This protein binds this small molecule.
Small molecule (SMILES): COC(=O)NCCCCCC(=O)N[C@@H]1O[C@H](CO)[C@H](O)[C@H](O)[C@H]1O

Sequence of chain 1.B:
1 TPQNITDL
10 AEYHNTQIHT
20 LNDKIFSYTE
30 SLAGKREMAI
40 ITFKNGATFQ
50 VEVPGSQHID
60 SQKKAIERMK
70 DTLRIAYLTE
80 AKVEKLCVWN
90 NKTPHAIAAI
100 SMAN

Binding-site contacts:
Ligand atom C6 contacts residue GLN61 of chain 1.B at 4.0 Å.
Ligand atom C5 contacts residue GLN56 of chain 1.B at 4.3 Å.
Ligand atom O2 contacts residue ASN90 of chain 1.B at 3.0 Å (h-bond).
Ligand atom N13 contacts residue SQ1 of chain 1.K at 4.3 Å.
Ligand atom C4 contacts residue GLN56 of chain 1.B at 4.4 Å.
Ligand atom C3 contacts residue TRP88 of chain 1.B at 3.6 Å (hydrophobic).
Ligand atom C3 contacts residue LYS91 of chain 1.B at 3.8 Å.
Ligand atom C17 contacts residue SQ1 of chain 1.K at 1.6 Å.
Ligand atom O3 contacts residue TRP88 of chain 1.B at 3.7 Å.
Ligand atom C6 contacts residue TRP88 of chain 1.B at 3.7 Å (hydrophobic).
Ligand atom C6 contacts residue HIS57 of chain 1.B at 3.6 Å.
Ligand atom C2 contacts residue LYS91 of chain 1.B at 4.0 Å.
Ligand atom C4 contacts residue TRP88 of chain 1.B at 3.5 Å (hydrophobic).
Ligand atom O6 contacts residue GLN61 of chain 1.B at 3.0 Å (h-bond).
Ligand atom C6 contacts residue GLU51 of chain 1.B at 4.2 Å.
Ligand atom O4 contacts residue LYS91 of chain 1.B at 3.0 Å (salt-bridge).
Ligand atom N1 contacts residue GLN56 of chain 1.B at 4.2 Å.
Ligand atom C12 contacts residue ASN14 of chain 1.B at 4.0 Å.
Ligand atom C17 contacts residue 2331 of chain 1.J at 2.7 Å.
Ligand atom C3 contacts residue ASN90 of chain 1.B at 3.7 Å.
Ligand atom O3 contacts residue ASN90 of chain 1.B at 2.8 Å (h-bond).
Ligand atom C4 contacts residue LYS91 of chain 1.B at 3.9 Å.
Ligand atom C5 contacts residue TRP88 of chain 1.B at 3.5 Å (hydrophobic).
Ligand atom C6 contacts residue GLN56 of chain 1.B at 4.0 Å.
Ligand atom O16 contacts residue SQ1 of chain 1.K at 2.5 Å.
Ligand atom O16 contacts residue 2331 of chain 1.J at 3.7 Å.
Ligand atom C14 contacts residue SQ1 of chain 1.K at 3.9 Å.
Ligand atom C9 contacts residue SQ1 of chain 1.K at 4.2 Å.
Ligand atom O6 contacts residue HIS57 of chain 1.B at 3.7 Å.
Ligand atom O6 contacts residue TRP88 of chain 1.B at 3.8 Å.
Ligand atom O6 contacts residue GLN56 of chain 1.B at 4.4 Å.
Ligand atom O3 contacts residue GLU51 of chain 1.B at 4.2 Å.
Ligand atom C4 contacts residue GLU51 of chain 1.B at 3.4 Å.
Ligand atom O5 contacts residue GLN56 of chain 1.B at 3.6 Å.
Ligand atom O3 contacts residue LYS91 of chain 1.B at 2.9 Å (salt-bridge).
Ligand atom C8 contacts residue SQ1 of chain 1.K at 3.8 Å.
Ligand atom O4 contacts residue GLN56 of chain 1.B at 3.4 Å.
Ligand atom C2 contacts residue ASN90 of chain 1.B at 4.0 Å.
Ligand atom C10 contacts residue SQ1 of chain 1.K at 4.3 Å.
Ligand atom O4 contacts residue GLU51 of chain 1.B at 2.6 Å (salt-bridge).